Binding-site contacts:
Ligand atom N6 contacts residue VAL420 of chain 2.A at 4.0 Å.
Ligand atom N1 contacts residue PHE638 of chain 2.A at 4.3 Å.
Ligand atom C4 contacts residue PRO631 of chain 2.A at 4.0 Å (hydrophobic).
Ligand atom N1 contacts residue PRO631 of chain 2.A at 3.5 Å (h-bond).
Ligand atom C6 contacts residue PRO421 of chain 2.A at 4.1 Å (hydrophobic).
Ligand atom C8 contacts residue HIS630 of chain 2.A at 3.3 Å.
Ligand atom C5 contacts residue PRO421 of chain 2.A at 4.1 Å (hydrophobic).
Ligand atom C6 contacts residue VAL420 of chain 2.A at 4.0 Å (hydrophobic).
Ligand atom C2 contacts residue GLY639 of chain 2.A at 3.1 Å.
Ligand atom N1 contacts residue VAL420 of chain 2.A at 3.7 Å.
Ligand atom N9 contacts residue PRO421 of chain 2.A at 4.4 Å.
Ligand atom C2 contacts residue ILE622 of chain 2.A at 4.5 Å (hydrophobic).
Ligand atom C8 contacts residue PRO421 of chain 2.A at 4.3 Å (hydrophobic).
Ligand atom C6 contacts residue SER632 of chain 2.A at 3.9 Å.
Ligand atom C5 contacts residue PRO631 of chain 2.A at 4.2 Å (hydrophobic).
Ligand atom N7 contacts residue PRO421 of chain 2.A at 4.2 Å.
Ligand atom N9 contacts residue HIS630 of chain 2.A at 4.2 Å.
Ligand atom C4 contacts residue PRO421 of chain 2.A at 4.3 Å (hydrophobic).
Ligand atom C2 contacts residue PRO421 of chain 2.A at 4.5 Å (hydrophobic).
Ligand atom C6 contacts residue GLY639 of chain 2.A at 3.8 Å.
Ligand atom N7 contacts residue HIS630 of chain 2.A at 4.1 Å.
Ligand atom C1' contacts residue PRO631 of chain 2.A at 4.3 Å (hydrophobic).
Ligand atom N6 contacts residue PHE638 of chain 2.A at 3.9 Å.
Ligand atom C3' contacts residue HIS630 of chain 2.A at 4.4 Å.
Ligand atom N3 contacts residue GLY639 of chain 2.A at 4.3 Å.
Ligand atom N1 contacts residue GLY639 of chain 2.A at 3.1 Å (h-bond).
Ligand atom N1 contacts residue PRO421 of chain 2.A at 4.3 Å.
Ligand atom N7 contacts residue ASN609 of chain 2.A at 3.8 Å.
Ligand atom N7 contacts residue SER632 of chain 2.A at 4.1 Å.
Ligand atom C6 contacts residue PRO631 of chain 2.A at 3.9 Å (hydrophobic).
Ligand atom N6 contacts residue GLY637 of chain 2.A at 3.7 Å.
Ligand atom C2' contacts residue HIS630 of chain 2.A at 3.2 Å.
Ligand atom C2 contacts residue VAL420 of chain 2.A at 4.3 Å (hydrophobic).
Ligand atom C2 contacts residue PRO631 of chain 2.A at 3.3 Å (hydrophobic).
Ligand atom C5 contacts residue SER632 of chain 2.A at 4.1 Å.
Ligand atom C1' contacts residue HIS630 of chain 2.A at 4.0 Å.
Ligand atom N6 contacts residue GLY639 of chain 2.A at 3.6 Å (h-bond).
Ligand atom N3 contacts residue PRO631 of chain 2.A at 3.6 Å.
Ligand atom N6 contacts residue SER632 of chain 2.A at 3.3 Å (h-bond).

Sequence of chain 2.A:
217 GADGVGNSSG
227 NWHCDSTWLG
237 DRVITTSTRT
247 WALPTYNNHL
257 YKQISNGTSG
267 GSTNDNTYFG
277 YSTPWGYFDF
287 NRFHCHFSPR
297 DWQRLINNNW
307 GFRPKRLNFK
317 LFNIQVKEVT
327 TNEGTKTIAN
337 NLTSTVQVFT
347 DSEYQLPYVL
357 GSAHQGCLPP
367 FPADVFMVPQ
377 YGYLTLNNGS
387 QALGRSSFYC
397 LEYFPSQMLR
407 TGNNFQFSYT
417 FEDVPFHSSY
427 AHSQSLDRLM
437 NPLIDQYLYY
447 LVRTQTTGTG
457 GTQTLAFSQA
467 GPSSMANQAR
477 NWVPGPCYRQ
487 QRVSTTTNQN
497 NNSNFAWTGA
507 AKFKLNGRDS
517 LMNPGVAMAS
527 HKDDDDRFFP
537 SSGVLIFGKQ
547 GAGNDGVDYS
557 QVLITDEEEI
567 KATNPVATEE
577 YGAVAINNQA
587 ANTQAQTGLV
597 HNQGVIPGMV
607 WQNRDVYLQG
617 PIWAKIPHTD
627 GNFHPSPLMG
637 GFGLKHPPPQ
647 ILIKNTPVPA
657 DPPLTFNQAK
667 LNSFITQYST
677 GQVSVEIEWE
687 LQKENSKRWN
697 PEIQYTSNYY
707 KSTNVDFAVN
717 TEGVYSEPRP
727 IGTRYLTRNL

A protein and the small-molecule ligand that binds it are described below.
Small molecule (SMILES): Nc1ncnc2c1ncn2[C@H]1C[C@H](O)[C@@H](COP(=O)(O)O)O1